This protein binds this small molecule.
Small molecule (SMILES): CC(=O)N[C@H]1[C@H](O[C@H]2[C@H](O)[C@@H](NC(C)=O)CO[C@@H]2CO)O[C@H](CO)[C@@H](O[C@@H]2O[C@H](CO[C@H]3O[C@H](CO)[C@@H](O)[C@H](O)[C@@H]3O)[C@@H](O)[C@H](O)[C@@H]2O)[C@@H]1O

Sequence of chain 1.C:
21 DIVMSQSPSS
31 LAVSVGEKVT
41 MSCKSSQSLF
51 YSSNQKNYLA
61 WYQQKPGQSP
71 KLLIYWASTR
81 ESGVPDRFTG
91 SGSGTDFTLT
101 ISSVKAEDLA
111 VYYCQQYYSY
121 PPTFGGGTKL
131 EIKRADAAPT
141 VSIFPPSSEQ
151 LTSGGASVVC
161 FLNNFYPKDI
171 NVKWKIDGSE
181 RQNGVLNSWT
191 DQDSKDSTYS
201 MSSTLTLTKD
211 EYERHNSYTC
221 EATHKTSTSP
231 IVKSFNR

Binding-site contacts:
Ligand atom C3 contacts residue GLN55 of chain 1.C at 3.9 Å.
Ligand atom C4 contacts residue GLN55 of chain 1.C at 3.9 Å.
Ligand atom C1 contacts residue GLN55 of chain 1.C at 3.7 Å.
Ligand atom O6 contacts residue SER53 of chain 1.C at 2.8 Å (h-bond).
Ligand atom O5 contacts residue SER206 of chain 1.A at 4.2 Å.
Ligand atom N2 contacts residue ASN204 of chain 1.A at 2.9 Å (h-bond).
Ligand atom C8 contacts residue SER53 of chain 1.C at 3.9 Å.
Ligand atom C7 contacts residue ASN204 of chain 1.A at 3.1 Å.
Ligand atom O3 contacts residue ASN54 of chain 1.C at 4.2 Å.
Ligand atom O5 contacts residue ASN54 of chain 1.C at 4.1 Å.
Ligand atom C5 contacts residue ASN54 of chain 1.C at 4.1 Å.
Ligand atom C5 contacts residue ASN204 of chain 1.A at 3.6 Å.
Ligand atom N2 contacts residue LYS56 of chain 1.C at 4.0 Å.
Ligand atom C5 contacts residue SER53 of chain 1.C at 4.2 Å.
Ligand atom O5 contacts residue SER53 of chain 1.C at 3.4 Å (h-bond).
Ligand atom C6 contacts residue GLN55 of chain 1.C at 4.2 Å.
Ligand atom O5 contacts residue ASN204 of chain 1.A at 2.4 Å (h-bond).
Ligand atom C1 contacts residue SER206 of chain 1.A at 3.9 Å.
Ligand atom C2 contacts residue ASN54 of chain 1.C at 3.4 Å.
Ligand atom C4 contacts residue ASN54 of chain 1.C at 4.1 Å.
Ligand atom N2 contacts residue SER53 of chain 1.C at 3.8 Å.
Ligand atom C3 contacts residue ASN204 of chain 1.A at 3.8 Å.
Ligand atom O4 contacts residue SER53 of chain 1.C at 4.2 Å.
Ligand atom O6 contacts residue GLN55 of chain 1.C at 3.6 Å (h-bond).
Ligand atom O4 contacts residue ASN54 of chain 1.C at 3.0 Å (h-bond).
Ligand atom C8 contacts residue LYS56 of chain 1.C at 3.9 Å.
Ligand atom O4 contacts residue GLN55 of chain 1.C at 4.1 Å.
Ligand atom C3 contacts residue SER53 of chain 1.C at 3.7 Å.
Ligand atom O3 contacts residue SER53 of chain 1.C at 3.2 Å (h-bond).
Ligand atom C5 contacts residue GLN55 of chain 1.C at 3.2 Å.
Ligand atom O7 contacts residue ASN204 of chain 1.A at 3.0 Å (h-bond).
Ligand atom O7 contacts residue NAG1 of chain 1.H at 3.3 Å (h-bond).
Ligand atom O6 contacts residue ASN54 of chain 1.C at 3.5 Å (h-bond).
Ligand atom O5 contacts residue GLN55 of chain 1.C at 3.8 Å.
Ligand atom C3 contacts residue ASN54 of chain 1.C at 4.2 Å.
Ligand atom C2 contacts residue ASN204 of chain 1.A at 2.5 Å.
Ligand atom C1 contacts residue ASN54 of chain 1.C at 3.8 Å.
Ligand atom C6 contacts residue SER53 of chain 1.C at 3.9 Å.
Ligand atom N2 contacts residue ASN54 of chain 1.C at 3.3 Å (h-bond).
Ligand atom C1 contacts residue ASN204 of chain 1.A at 1.4 Å.

Sequence of chain 1.A:
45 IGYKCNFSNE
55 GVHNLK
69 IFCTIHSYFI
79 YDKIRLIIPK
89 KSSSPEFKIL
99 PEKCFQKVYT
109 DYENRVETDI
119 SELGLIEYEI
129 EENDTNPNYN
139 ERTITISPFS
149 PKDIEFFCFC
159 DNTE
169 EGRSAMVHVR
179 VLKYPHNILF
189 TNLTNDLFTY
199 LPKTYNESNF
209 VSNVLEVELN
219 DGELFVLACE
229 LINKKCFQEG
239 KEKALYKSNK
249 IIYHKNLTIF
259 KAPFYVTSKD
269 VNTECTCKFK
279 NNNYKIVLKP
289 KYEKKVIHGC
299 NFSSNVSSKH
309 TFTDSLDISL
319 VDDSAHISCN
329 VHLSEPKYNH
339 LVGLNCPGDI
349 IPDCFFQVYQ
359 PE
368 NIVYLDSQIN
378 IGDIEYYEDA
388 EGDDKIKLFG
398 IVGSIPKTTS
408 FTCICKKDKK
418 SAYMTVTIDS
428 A